Sequence of chain 1.B:
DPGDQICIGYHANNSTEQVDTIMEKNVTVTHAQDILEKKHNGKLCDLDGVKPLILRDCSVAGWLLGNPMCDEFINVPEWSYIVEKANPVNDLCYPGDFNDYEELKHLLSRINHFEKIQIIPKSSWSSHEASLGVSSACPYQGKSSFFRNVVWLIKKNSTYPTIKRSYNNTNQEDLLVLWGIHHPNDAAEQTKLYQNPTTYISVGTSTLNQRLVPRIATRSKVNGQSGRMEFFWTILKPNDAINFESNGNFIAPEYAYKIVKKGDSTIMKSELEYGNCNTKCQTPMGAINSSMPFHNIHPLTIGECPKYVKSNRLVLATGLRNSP

This small molecule binds to this protein.
Small molecule (SMILES): CC(=O)N[C@H]1[C@H](O[C@H]2[C@H](O)[C@@H](NC(C)=O)CO[C@@H]2CO)O[C@H](CO)[C@@H](O)[C@@H]1O

Binding-site contacts:
Ligand atom C3 contacts residue ASN27 of chain 1.B at 3.7 Å.
Ligand atom O5 contacts residue ASN27 of chain 1.B at 2.4 Å (h-bond).
Ligand atom O7 contacts residue ASN27 of chain 1.B at 3.0 Å (h-bond).
Ligand atom C5 contacts residue ASN27 of chain 1.B at 3.7 Å.
Ligand atom O5 contacts residue GLN19 of chain 1.B at 4.1 Å.
Ligand atom C8 contacts residue ASN27 of chain 1.B at 4.3 Å.
Ligand atom C7 contacts residue ASN27 of chain 1.B at 3.0 Å.
Ligand atom C2 contacts residue ASN27 of chain 1.B at 2.3 Å.
Ligand atom C4 contacts residue ASN27 of chain 1.B at 4.1 Å.
Ligand atom C1 contacts residue ASN27 of chain 1.B at 1.4 Å.
Ligand atom N2 contacts residue ASN27 of chain 1.B at 2.7 Å (h-bond).